This protein binds this small molecule.
Small molecule (SMILES): CC(=O)N[C@H]1[C@H](O[C@H]2[C@H](O)[C@@H](NC(C)=O)CO[C@@H]2CO[C@@H]2O[C@@H](C)[C@@H](O)[C@@H](O)[C@@H]2O)O[C@H](CO)[C@@H](O[C@@H]2O[C@H](CO)[C@@H](O)[C@H](O)[C@@H]2O)[C@@H]1O

Sequence of chain 1.B:
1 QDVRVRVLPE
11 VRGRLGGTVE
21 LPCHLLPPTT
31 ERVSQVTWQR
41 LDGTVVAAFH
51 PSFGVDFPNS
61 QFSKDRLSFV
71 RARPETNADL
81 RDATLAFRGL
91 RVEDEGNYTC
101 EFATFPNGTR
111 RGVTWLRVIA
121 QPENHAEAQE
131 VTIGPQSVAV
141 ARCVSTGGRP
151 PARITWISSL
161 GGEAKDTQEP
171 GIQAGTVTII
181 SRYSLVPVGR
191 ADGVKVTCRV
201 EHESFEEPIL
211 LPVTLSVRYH

Binding-site contacts:
Ligand atom N2 contacts residue ASN107 of chain 1.B at 2.6 Å (h-bond).
Ligand atom C8 contacts residue ARG4 of chain 1.B at 3.6 Å.
Ligand atom C8 contacts residue ASN107 of chain 1.B at 4.2 Å.
Ligand atom O7 contacts residue ARG110 of chain 1.B at 3.1 Å (salt-bridge).
Ligand atom O7 contacts residue ASN107 of chain 1.B at 2.7 Å (h-bond).
Ligand atom C7 contacts residue ASN107 of chain 1.B at 2.9 Å.
Ligand atom C7 contacts residue ARG4 of chain 1.B at 4.4 Å.
Ligand atom N2 contacts residue GLU31 of chain 1.B at 3.1 Å (salt-bridge).
Ligand atom C8 contacts residue GLU31 of chain 1.B at 4.0 Å.
Ligand atom O4 contacts residue THR30 of chain 1.B at 4.3 Å.
Ligand atom C1 contacts residue GLU31 of chain 1.B at 4.2 Å.
Ligand atom C6 contacts residue PRO58 of chain 1.C at 3.6 Å (hydrophobic).
Ligand atom C2 contacts residue GLU31 of chain 1.B at 3.8 Å.
Ligand atom C5 contacts residue ASN107 of chain 1.B at 3.6 Å.
Ligand atom C2 contacts residue ASN107 of chain 1.B at 2.2 Å.
Ligand atom C7 contacts residue GLU31 of chain 1.B at 4.0 Å.
Ligand atom C8 contacts residue ARG110 of chain 1.B at 3.9 Å.
Ligand atom O7 contacts residue ARG4 of chain 1.B at 4.5 Å.
Ligand atom C3 contacts residue ASN107 of chain 1.B at 3.6 Å.
Ligand atom O5 contacts residue ASN107 of chain 1.B at 2.5 Å (h-bond).
Ligand atom O3 contacts residue GLU31 of chain 1.B at 4.1 Å.
Ligand atom C3 contacts residue THR30 of chain 1.B at 3.9 Å.
Ligand atom C4 contacts residue ASN107 of chain 1.B at 4.1 Å.
Ligand atom C7 contacts residue ARG110 of chain 1.B at 4.1 Å.
Ligand atom O3 contacts residue THR30 of chain 1.B at 4.2 Å.
Ligand atom C3 contacts residue GLU31 of chain 1.B at 3.6 Å.
Ligand atom C1 contacts residue ASN107 of chain 1.B at 1.4 Å.

Sequence of chain 1.C:
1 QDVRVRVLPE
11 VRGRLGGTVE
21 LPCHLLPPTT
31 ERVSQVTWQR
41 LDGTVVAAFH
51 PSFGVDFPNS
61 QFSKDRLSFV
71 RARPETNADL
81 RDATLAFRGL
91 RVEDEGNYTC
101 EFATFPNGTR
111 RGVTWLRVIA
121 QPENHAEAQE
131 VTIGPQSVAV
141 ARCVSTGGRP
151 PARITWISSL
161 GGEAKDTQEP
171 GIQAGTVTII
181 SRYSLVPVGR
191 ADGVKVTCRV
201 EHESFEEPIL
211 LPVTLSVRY